The protein below binds the small molecule below.
Small molecule (SMILES): CC(=O)N[C@@H]1[C@@H](O)[C@H](O)[C@@H](CO)O[C@H]1O

Binding-site contacts:
Ligand atom O7 contacts residue THR298 of chain 1.A at 4.0 Å.
Ligand atom C2 contacts residue ASN594 of chain 1.A at 2.5 Å.
Ligand atom C8 contacts residue ASN594 of chain 1.A at 4.2 Å.
Ligand atom C4 contacts residue ASN594 of chain 1.A at 4.2 Å.
Ligand atom N2 contacts residue ASN594 of chain 1.A at 2.9 Å (h-bond).
Ligand atom C1 contacts residue ASN594 of chain 1.A at 1.4 Å.
Ligand atom C7 contacts residue ASN594 of chain 1.A at 3.8 Å.
Ligand atom O5 contacts residue ASN594 of chain 1.A at 2.3 Å (h-bond).
Ligand atom O6 contacts residue ASN594 of chain 1.A at 4.5 Å.
Ligand atom C3 contacts residue ASN594 of chain 1.A at 3.8 Å.
Ligand atom C5 contacts residue ASN594 of chain 1.A at 3.6 Å.

Sequence of chain 1.A:
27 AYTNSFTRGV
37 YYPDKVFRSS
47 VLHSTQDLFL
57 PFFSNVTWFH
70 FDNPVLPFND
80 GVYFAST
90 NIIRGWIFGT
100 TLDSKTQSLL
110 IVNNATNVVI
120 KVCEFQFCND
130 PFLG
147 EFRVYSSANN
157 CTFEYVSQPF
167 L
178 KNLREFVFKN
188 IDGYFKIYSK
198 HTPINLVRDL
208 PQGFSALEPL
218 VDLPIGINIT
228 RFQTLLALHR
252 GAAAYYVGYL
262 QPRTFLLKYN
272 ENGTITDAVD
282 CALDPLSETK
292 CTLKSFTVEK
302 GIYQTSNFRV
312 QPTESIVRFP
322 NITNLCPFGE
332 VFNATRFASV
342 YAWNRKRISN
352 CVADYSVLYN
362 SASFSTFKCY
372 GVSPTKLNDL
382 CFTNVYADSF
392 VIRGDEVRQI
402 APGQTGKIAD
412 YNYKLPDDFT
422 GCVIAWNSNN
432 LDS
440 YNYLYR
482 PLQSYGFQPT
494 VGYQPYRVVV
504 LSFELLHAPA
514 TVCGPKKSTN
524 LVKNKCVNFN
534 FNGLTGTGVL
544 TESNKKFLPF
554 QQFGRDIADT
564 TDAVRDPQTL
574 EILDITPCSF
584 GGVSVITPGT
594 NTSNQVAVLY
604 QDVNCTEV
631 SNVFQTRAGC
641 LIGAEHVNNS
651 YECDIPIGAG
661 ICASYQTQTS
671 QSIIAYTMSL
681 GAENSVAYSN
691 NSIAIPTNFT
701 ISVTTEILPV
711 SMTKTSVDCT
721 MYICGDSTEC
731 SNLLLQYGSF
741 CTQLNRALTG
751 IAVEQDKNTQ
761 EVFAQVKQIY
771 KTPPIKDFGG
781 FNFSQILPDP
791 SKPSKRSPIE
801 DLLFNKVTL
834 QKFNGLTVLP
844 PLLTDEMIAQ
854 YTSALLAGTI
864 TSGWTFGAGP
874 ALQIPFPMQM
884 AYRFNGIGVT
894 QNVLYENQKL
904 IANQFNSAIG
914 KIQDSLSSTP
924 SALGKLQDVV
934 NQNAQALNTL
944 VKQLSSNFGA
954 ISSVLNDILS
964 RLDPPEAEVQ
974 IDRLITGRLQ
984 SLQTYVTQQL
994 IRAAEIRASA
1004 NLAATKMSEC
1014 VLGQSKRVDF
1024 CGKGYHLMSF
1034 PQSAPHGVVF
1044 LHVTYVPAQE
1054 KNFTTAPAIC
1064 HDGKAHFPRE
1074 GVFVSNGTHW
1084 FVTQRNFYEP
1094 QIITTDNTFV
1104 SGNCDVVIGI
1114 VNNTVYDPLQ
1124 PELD